Sequence of chain 56.E:
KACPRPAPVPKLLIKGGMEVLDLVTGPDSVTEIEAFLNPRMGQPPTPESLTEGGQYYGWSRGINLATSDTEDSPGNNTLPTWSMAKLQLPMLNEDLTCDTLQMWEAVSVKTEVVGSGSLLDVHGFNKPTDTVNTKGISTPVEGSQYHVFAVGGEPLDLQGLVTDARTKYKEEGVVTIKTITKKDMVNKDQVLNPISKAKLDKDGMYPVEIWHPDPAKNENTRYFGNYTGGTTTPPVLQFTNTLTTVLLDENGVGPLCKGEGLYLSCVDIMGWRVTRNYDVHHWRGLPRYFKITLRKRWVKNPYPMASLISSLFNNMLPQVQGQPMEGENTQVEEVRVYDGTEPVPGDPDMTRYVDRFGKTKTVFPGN

Sequence of chain 56.A:
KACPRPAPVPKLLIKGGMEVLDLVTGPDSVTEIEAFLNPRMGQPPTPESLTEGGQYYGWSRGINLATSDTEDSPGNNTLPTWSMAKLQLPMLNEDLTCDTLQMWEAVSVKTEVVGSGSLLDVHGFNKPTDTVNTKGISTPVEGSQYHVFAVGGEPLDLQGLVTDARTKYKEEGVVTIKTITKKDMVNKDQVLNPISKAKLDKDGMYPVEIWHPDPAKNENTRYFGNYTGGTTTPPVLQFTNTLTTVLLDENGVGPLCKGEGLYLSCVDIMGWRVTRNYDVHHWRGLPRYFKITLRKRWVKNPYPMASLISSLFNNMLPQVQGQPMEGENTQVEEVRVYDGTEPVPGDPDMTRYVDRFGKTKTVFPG

Binding-site contacts:
Ligand atom C3 contacts residue VAL296 of chain 56.E at 3.5 Å (hydrophobic).
Ligand atom C1 contacts residue ARG77 of chain 56.E at 3.4 Å.
Ligand atom C6 contacts residue ASN93 of chain 56.E at 3.5 Å.
Ligand atom C3 contacts residue GLY78 of chain 56.E at 4.2 Å.
Ligand atom O4 contacts residue ILE79 of chain 56.E at 3.4 Å (h-bond).
Ligand atom O1A contacts residue GLY78 of chain 56.E at 3.6 Å (h-bond).
Ligand atom N5 contacts residue TYR72 of chain 56.E at 3.2 Å (h-bond).
Ligand atom O1A contacts residue ARG77 of chain 56.E at 3.1 Å (salt-bridge).
Ligand atom O4 contacts residue HIS298 of chain 56.E at 3.1 Å (h-bond).
Ligand atom C1 contacts residue TYR72 of chain 56.E at 3.7 Å (hydrophobic).
Ligand atom C10 contacts residue TYR72 of chain 56.E at 4.2 Å (hydrophobic).
Ligand atom O3 contacts residue GLY78 of chain 56.E at 3.6 Å.
Ligand atom C11 contacts residue ASP85 of chain 56.A at 3.8 Å.
Ligand atom O10 contacts residue THR291 of chain 56.E at 4.0 Å.
Ligand atom C4 contacts residue TYR72 of chain 56.E at 3.2 Å (hydrophobic).
Ligand atom C7 contacts residue TYR72 of chain 56.E at 4.2 Å (hydrophobic).
Ligand atom O4 contacts residue GLY78 of chain 56.E at 3.1 Å.
Ligand atom C8 contacts residue TYR72 of chain 56.E at 4.2 Å (hydrophobic).
Ligand atom C5 contacts residue ASN93 of chain 56.E at 4.3 Å.
Ligand atom C3 contacts residue HIS298 of chain 56.E at 3.6 Å.
Ligand atom O8 contacts residue TYR72 of chain 56.E at 3.2 Å (h-bond).
Ligand atom C5 contacts residue TYR72 of chain 56.E at 3.5 Å (hydrophobic).
Ligand atom O1B contacts residue TYR72 of chain 56.E at 3.7 Å.
Ligand atom O1A contacts residue TYR72 of chain 56.E at 3.4 Å.
Ligand atom O3 contacts residue VAL296 of chain 56.E at 4.2 Å.
Ligand atom O6 contacts residue GLY78 of chain 56.E at 3.8 Å.
Ligand atom O1B contacts residue ARG77 of chain 56.E at 2.8 Å (salt-bridge).
Ligand atom O4 contacts residue TYR72 of chain 56.E at 3.9 Å.
Ligand atom C4 contacts residue GLY78 of chain 56.E at 3.4 Å.
Ligand atom O4 contacts residue VAL296 of chain 56.E at 4.2 Å.
Ligand atom C2 contacts residue GLY78 of chain 56.E at 4.2 Å.
Ligand atom O6 contacts residue THR94 of chain 56.E at 3.7 Å.
Ligand atom O6 contacts residue ASN93 of chain 56.E at 2.8 Å (h-bond).
Ligand atom O4 contacts residue THR291 of chain 56.E at 3.4 Å.
Ligand atom O10 contacts residue ASN293 of chain 56.E at 3.8 Å.
Ligand atom C4 contacts residue ARG77 of chain 56.E at 4.2 Å.
Ligand atom C3 contacts residue GLY78 of chain 56.E at 4.1 Å.
Ligand atom O6 contacts residue ARG77 of chain 56.E at 4.0 Å.
Ligand atom C4 contacts residue HIS298 of chain 56.E at 3.7 Å.
Ligand atom C6 contacts residue TYR72 of chain 56.E at 3.5 Å (hydrophobic).

The small molecule below binds the protein below.
Small molecule (SMILES): CC(=O)N[C@H]1[C@H]([C@H](O)[C@H](O)CO)O[C@@](O[C@H]2[C@@H](O)[C@@H](CO)O[C@@H](O[C@H]3[C@H](O)[C@@H](O)[C@H](O)O[C@@H]3CO)[C@@H]2O)(C(=O)O)C[C@@H]1O